Binding-site contacts:
Ligand atom C4 contacts residue HIS176 of chain 1.D at 4.2 Å.
Ligand atom O1 contacts residue ASP172 of chain 1.D at 3.1 Å (salt-bridge).
Ligand atom O2 contacts residue LYS97 of chain 1.D at 2.4 Å (salt-bridge).
Ligand atom C3 contacts residue TYR236 of chain 1.D at 3.8 Å (hydrophobic).
Ligand atom C1 contacts residue LYS97 of chain 1.D at 3.9 Å.
Ligand atom C5 contacts residue HIS155 of chain 1.D at 4.1 Å.
Ligand atom O4 contacts residue TYR236 of chain 1.D at 2.8 Å (h-bond).
Ligand atom O5 contacts residue HIS155 of chain 1.D at 3.7 Å.
Ligand atom O6 contacts residue TYR164 of chain 1.D at 4.0 Å.
Ligand atom C3 contacts residue NAD1 of chain 1.W at 3.8 Å.
Ligand atom C3 contacts residue TRP274 of chain 1.D at 4.0 Å (hydrophobic).
Ligand atom O2 contacts residue NAD1 of chain 1.W at 3.7 Å.
Ligand atom O5 contacts residue THR173 of chain 1.D at 2.8 Å (h-bond).
Ligand atom O1 contacts residue LYS97 of chain 1.D at 3.2 Å (salt-bridge).
Ligand atom O2 contacts residue ASP172 of chain 1.D at 3.2 Å (salt-bridge).
Ligand atom O3 contacts residue HIS176 of chain 1.D at 3.2 Å (h-bond).
Ligand atom C6 contacts residue THR173 of chain 1.D at 3.9 Å.
Ligand atom C1 contacts residue NAD1 of chain 1.W at 3.8 Å.
Ligand atom O6 contacts residue THR173 of chain 1.D at 3.8 Å.
Ligand atom C5 contacts residue THR173 of chain 1.D at 3.9 Å.
Ligand atom O3 contacts residue NAD1 of chain 1.W at 2.9 Å (h-bond).
Ligand atom C5 contacts residue ASN157 of chain 1.D at 3.4 Å.
Ligand atom C3 contacts residue HIS176 of chain 1.D at 3.9 Å.
Ligand atom C4 contacts residue HIS155 of chain 1.D at 3.3 Å.
Ligand atom O3 contacts residue TYR236 of chain 1.D at 3.4 Å (h-bond).
Ligand atom O6 contacts residue ASP172 of chain 1.D at 2.9 Å (salt-bridge).
Ligand atom O1 contacts residue NAD1 of chain 1.W at 3.2 Å (h-bond).
Ligand atom O2 contacts residue HIS176 of chain 1.D at 2.7 Å (h-bond).
Ligand atom O3 contacts residue TRP274 of chain 1.D at 4.1 Å.
Ligand atom C2 contacts residue NAD1 of chain 1.W at 3.3 Å.
Ligand atom C4 contacts residue TYR236 of chain 1.D at 3.9 Å (hydrophobic).
Ligand atom O4 contacts residue HIS155 of chain 1.D at 2.6 Å (h-bond).
Ligand atom O4 contacts residue ASN157 of chain 1.D at 3.5 Å (h-bond).
Ligand atom O3 contacts residue MET126 of chain 1.D at 4.1 Å.
Ligand atom C2 contacts residue LYS97 of chain 1.D at 3.6 Å.
Ligand atom C6 contacts residue ASP172 of chain 1.D at 3.5 Å.
Ligand atom C1 contacts residue ASP172 of chain 1.D at 3.9 Å.
Ligand atom C2 contacts residue HIS176 of chain 1.D at 3.7 Å.
Ligand atom C2 contacts residue ASP172 of chain 1.D at 4.2 Å.
Ligand atom O5 contacts residue ASN157 of chain 1.D at 2.7 Å (h-bond).

Sequence of chain 1.D:
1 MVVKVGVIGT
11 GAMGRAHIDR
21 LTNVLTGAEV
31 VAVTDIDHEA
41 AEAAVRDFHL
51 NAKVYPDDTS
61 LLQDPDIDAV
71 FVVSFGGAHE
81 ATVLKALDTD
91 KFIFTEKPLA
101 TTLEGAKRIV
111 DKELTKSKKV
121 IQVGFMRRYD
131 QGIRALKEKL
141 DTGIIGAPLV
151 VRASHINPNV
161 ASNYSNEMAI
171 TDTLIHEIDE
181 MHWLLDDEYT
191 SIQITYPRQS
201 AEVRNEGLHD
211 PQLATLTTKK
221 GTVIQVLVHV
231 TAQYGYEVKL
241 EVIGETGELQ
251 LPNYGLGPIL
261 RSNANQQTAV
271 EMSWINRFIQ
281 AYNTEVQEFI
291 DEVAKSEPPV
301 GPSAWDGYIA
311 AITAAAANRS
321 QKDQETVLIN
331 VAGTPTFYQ

This small molecule binds to this protein.
Small molecule (SMILES): OC1C(O)C(O)C(O)C(O)C1O